This small molecule binds to this protein.
Small molecule (SMILES): CC(=O)N[C@@H]1[C@@H](O)[C@H](O)[C@@H](CO)O[C@H]1O

Sequence of chain 1.C:
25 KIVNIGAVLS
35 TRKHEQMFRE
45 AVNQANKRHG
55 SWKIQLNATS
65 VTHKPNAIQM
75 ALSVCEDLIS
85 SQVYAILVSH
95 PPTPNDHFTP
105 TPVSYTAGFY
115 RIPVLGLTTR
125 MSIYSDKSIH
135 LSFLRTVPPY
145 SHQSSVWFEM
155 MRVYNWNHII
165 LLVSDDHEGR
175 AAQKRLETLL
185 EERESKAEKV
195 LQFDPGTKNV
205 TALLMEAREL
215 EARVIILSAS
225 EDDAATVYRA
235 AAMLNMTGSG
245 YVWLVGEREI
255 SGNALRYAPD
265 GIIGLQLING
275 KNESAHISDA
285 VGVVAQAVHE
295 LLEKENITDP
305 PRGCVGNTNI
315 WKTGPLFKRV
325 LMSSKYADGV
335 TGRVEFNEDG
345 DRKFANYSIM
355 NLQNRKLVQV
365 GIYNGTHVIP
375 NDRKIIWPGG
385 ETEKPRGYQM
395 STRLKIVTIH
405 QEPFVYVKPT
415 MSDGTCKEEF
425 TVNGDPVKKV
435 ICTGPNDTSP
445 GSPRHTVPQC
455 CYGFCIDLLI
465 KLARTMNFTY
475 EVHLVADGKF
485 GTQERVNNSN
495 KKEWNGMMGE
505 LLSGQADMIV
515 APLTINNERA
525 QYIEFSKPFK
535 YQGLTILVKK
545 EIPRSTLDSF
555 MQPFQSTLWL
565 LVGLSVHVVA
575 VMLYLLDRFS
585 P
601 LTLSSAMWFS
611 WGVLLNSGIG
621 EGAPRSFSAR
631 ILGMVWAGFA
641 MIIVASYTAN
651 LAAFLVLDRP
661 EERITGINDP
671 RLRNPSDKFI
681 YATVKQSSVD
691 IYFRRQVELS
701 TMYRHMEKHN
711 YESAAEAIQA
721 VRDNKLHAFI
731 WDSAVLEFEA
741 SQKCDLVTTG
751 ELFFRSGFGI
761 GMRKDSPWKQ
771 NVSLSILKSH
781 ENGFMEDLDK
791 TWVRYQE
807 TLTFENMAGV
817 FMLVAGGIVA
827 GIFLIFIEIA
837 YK

Binding-site contacts:
Ligand atom C1 contacts residue THR205 of chain 1.C at 4.0 Å.
Ligand atom N2 contacts residue ASN203 of chain 1.C at 3.6 Å.
Ligand atom C2 contacts residue THR205 of chain 1.C at 3.7 Å.
Ligand atom C4 contacts residue ASN203 of chain 1.C at 3.9 Å.
Ligand atom C1 contacts residue ASN203 of chain 1.C at 1.4 Å.
Ligand atom O7 contacts residue THR205 of chain 1.C at 3.8 Å.
Ligand atom C2 contacts residue ASN203 of chain 1.C at 2.5 Å.
Ligand atom O5 contacts residue ASN203 of chain 1.C at 2.4 Å (h-bond).
Ligand atom C7 contacts residue THR205 of chain 1.C at 3.1 Å.
Ligand atom C8 contacts residue THR205 of chain 1.C at 3.7 Å.
Ligand atom C5 contacts residue ASN203 of chain 1.C at 3.6 Å.
Ligand atom C3 contacts residue ASN203 of chain 1.C at 3.3 Å.
Ligand atom O3 contacts residue ASN203 of chain 1.C at 3.2 Å (h-bond).
Ligand atom N2 contacts residue THR205 of chain 1.C at 2.6 Å (h-bond).